Sequence of chain 33.A:
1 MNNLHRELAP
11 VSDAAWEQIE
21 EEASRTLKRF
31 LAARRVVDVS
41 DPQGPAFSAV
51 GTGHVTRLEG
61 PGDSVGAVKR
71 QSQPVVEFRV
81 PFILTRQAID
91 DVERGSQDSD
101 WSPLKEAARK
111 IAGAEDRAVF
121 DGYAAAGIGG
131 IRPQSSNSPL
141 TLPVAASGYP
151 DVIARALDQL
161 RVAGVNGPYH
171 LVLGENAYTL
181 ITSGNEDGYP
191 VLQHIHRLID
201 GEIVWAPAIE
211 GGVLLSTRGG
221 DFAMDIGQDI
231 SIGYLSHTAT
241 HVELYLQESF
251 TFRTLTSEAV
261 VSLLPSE

The protein below binds the small molecule below.
Small molecule (SMILES): CC[C@H](C)[C@H](NC(=O)[C@H](CC(N)=O)NC(=O)[C@H](CC(C)C)NC(=O)[C@H](CO)NC(=O)CNC(=O)[C@@H](N)CO)C(=O)NCC(=O)N[C@@H](CO)C(=O)N[C@@H](CC(C)C)C(=O)N[C@H](C=O)CCCCN

Binding-site contacts:
Ligand atom CE contacts residue VAL37 of chain 33.A at 3.7 Å (hydrophobic).
Ligand atom CG contacts residue ARG35 of chain 33.A at 3.1 Å.
Ligand atom CA contacts residue SER231 of chain 33.A at 3.6 Å.
Ligand atom O contacts residue ARG34 of chain 33.A at 2.8 Å (salt-bridge).
Ligand atom CD1 contacts residue LYS28 of chain 33.A at 3.4 Å.
Ligand atom CD2 contacts residue GLU20 of chain 33.A at 3.6 Å.
Ligand atom N contacts residue ARG34 of chain 33.A at 3.7 Å.
Ligand atom CA contacts residue ARG35 of chain 33.A at 3.8 Å.
Ligand atom N contacts residue ILE230 of chain 33.A at 3.1 Å (h-bond).
Ligand atom CD1 contacts residue LEU27 of chain 33.A at 3.6 Å (hydrophobic).
Ligand atom CG contacts residue ILE230 of chain 33.A at 3.6 Å (hydrophobic).
Ligand atom C contacts residue SER231 of chain 33.A at 3.8 Å.
Ligand atom N contacts residue ARG34 of chain 33.A at 3.4 Å (salt-bridge).
Ligand atom N contacts residue ASP229 of chain 33.A at 2.8 Å (salt-bridge).
Ligand atom O contacts residue SER231 of chain 33.A at 3.2 Å.
Ligand atom CG2 contacts residue LEU31 of chain 33.A at 3.8 Å (hydrophobic).
Ligand atom C contacts residue ASP229 of chain 33.A at 3.8 Å.
Ligand atom CB contacts residue VAL39 of chain 33.A at 3.8 Å (hydrophobic).
Ligand atom N contacts residue ASP229 of chain 33.A at 3.2 Å (salt-bridge).
Ligand atom O contacts residue ASN2 of chain 33.A at 3.8 Å.
Ligand atom CB contacts residue ILE230 of chain 33.A at 3.6 Å (hydrophobic).
Ligand atom CE contacts residue VAL36 of chain 33.A at 3.7 Å (hydrophobic).
Ligand atom NZ contacts residue THR217 of chain 33.A at 3.8 Å.
Ligand atom O contacts residue ILE232 of chain 33.A at 3.6 Å (h-bond).
Ligand atom CD1 contacts residue LEU31 of chain 33.A at 3.6 Å (hydrophobic).
Ligand atom O contacts residue ARG6 of chain 33.A at 3.4 Å (salt-bridge).
Ligand atom O contacts residue LEU4 of chain 33.A at 3.7 Å.
Ligand atom CB contacts residue SER24 of chain 33.A at 3.8 Å.
Ligand atom CB contacts residue ARG35 of chain 33.A at 3.4 Å.
Ligand atom N contacts residue ARG34 of chain 33.A at 3.9 Å.
Ligand atom CE contacts residue ARG35 of chain 33.A at 3.8 Å.
Ligand atom OG contacts residue ARG34 of chain 33.A at 3.7 Å.
Ligand atom C contacts residue ARG34 of chain 33.A at 3.7 Å.
Ligand atom CA contacts residue ASP229 of chain 33.A at 3.6 Å.
Ligand atom OG contacts residue ASP229 of chain 33.A at 3.6 Å.
Ligand atom CD1 contacts residue LEU27 of chain 33.A at 3.8 Å (hydrophobic).
Ligand atom CD1 contacts residue ILE230 of chain 33.A at 3.5 Å (hydrophobic).
Ligand atom CA contacts residue ARG6 of chain 33.A at 3.7 Å.
Ligand atom CA contacts residue ASP229 of chain 33.A at 3.8 Å.
Ligand atom CD2 contacts residue SER24 of chain 33.A at 3.5 Å.